A protein and the small-molecule ligand that binds it are described below.
Small molecule (SMILES): Nc1ncnc2c1ncn2[C@H]1C[C@H](O)[C@@H](CO[P](=O)(O)O[P](=O)(O)OP(=O)(O)O)O1

Sequence of chain 1.A:
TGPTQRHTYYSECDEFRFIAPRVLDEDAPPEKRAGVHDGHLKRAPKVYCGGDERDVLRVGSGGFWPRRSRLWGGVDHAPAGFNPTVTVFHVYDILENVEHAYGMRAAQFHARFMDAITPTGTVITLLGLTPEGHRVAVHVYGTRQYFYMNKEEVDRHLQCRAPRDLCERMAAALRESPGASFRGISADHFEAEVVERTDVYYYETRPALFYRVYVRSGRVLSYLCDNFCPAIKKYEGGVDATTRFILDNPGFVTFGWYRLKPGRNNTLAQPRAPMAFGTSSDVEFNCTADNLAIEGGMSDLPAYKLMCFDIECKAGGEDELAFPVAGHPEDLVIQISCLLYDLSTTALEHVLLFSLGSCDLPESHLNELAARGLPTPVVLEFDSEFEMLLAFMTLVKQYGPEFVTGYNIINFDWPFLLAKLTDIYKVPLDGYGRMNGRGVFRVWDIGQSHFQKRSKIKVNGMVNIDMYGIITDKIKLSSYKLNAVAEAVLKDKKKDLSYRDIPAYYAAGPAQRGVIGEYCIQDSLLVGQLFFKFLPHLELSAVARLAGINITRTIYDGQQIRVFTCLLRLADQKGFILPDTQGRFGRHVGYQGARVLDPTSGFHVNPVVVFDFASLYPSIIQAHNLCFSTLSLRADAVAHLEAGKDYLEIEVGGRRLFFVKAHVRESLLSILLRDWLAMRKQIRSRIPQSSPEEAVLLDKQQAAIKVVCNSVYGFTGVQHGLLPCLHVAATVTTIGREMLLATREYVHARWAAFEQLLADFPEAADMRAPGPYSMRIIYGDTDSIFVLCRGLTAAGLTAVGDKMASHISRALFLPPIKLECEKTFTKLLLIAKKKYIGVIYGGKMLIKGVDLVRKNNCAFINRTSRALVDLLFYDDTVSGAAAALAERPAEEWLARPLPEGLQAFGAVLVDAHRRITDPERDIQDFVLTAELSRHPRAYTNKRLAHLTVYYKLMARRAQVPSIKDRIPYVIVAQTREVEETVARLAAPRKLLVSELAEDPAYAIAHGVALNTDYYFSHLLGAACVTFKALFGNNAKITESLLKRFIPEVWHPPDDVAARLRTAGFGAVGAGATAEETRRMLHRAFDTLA

Binding-site contacts:
Ligand atom O3' contacts residue ASN815 of chain 1.A at 3.6 Å (h-bond).
Ligand atom C5 contacts residue ASN815 of chain 1.A at 3.3 Å.
Ligand atom O1B contacts residue PHE718 of chain 1.A at 2.9 Å (h-bond).
Ligand atom PG contacts residue MG1 of chain 1.E at 3.4 Å.
Ligand atom PA contacts residue MG1 of chain 1.E at 3.3 Å.
Ligand atom C4 contacts residue ASN815 of chain 1.A at 3.5 Å.
Ligand atom PB contacts residue SER720 of chain 1.A at 3.6 Å.
Ligand atom O3B contacts residue SER720 of chain 1.A at 3.4 Å (h-bond).
Ligand atom N9 contacts residue ASN815 of chain 1.A at 3.6 Å.
Ligand atom O2A contacts residue LYS811 of chain 1.A at 3.1 Å (salt-bridge).
Ligand atom O1A contacts residue MG1 of chain 1.E at 2.1 Å.
Ligand atom O2B contacts residue ASN815 of chain 1.A at 3.5 Å (h-bond).
Ligand atom O2B contacts residue SER720 of chain 1.A at 3.5 Å.
Ligand atom O3B contacts residue LYS811 of chain 1.A at 3.4 Å.
Ligand atom O3' contacts residue TYR722 of chain 1.A at 3.0 Å (h-bond).
Ligand atom O3B contacts residue ARG785 of chain 1.A at 3.6 Å (salt-bridge).
Ligand atom O2G contacts residue SER720 of chain 1.A at 3.5 Å (h-bond).
Ligand atom O1A contacts residue ASP888 of chain 1.A at 2.4 Å (salt-bridge).
Ligand atom C2' contacts residue TYR722 of chain 1.A at 3.2 Å (hydrophobic).
Ligand atom PA contacts residue ASP888 of chain 1.A at 3.6 Å.
Ligand atom O2B contacts residue LEU721 of chain 1.A at 3.7 Å.
Ligand atom C8 contacts residue ASN815 of chain 1.A at 3.5 Å.
Ligand atom O3G contacts residue LYS811 of chain 1.A at 2.7 Å (salt-bridge).
Ligand atom O1G contacts residue SER720 of chain 1.A at 3.7 Å.
Ligand atom O1G contacts residue ASP717 of chain 1.A at 3.0 Å (salt-bridge).
Ligand atom O1A contacts residue ASP717 of chain 1.A at 3.3 Å (salt-bridge).
Ligand atom O1B contacts residue MG1 of chain 1.E at 2.0 Å.
Ligand atom N7 contacts residue ASN815 of chain 1.A at 3.4 Å (h-bond).
Ligand atom PB contacts residue MG1 of chain 1.E at 3.2 Å.
Ligand atom C5' contacts residue ASP888 of chain 1.A at 3.3 Å.
Ligand atom O1G contacts residue PHE718 of chain 1.A at 3.0 Å (h-bond).
Ligand atom O1B contacts residue LEU721 of chain 1.A at 3.2 Å (h-bond).
Ligand atom C3' contacts residue ASN815 of chain 1.A at 3.6 Å.
Ligand atom O1B contacts residue SER720 of chain 1.A at 3.2 Å (h-bond).
Ligand atom O3A contacts residue LYS811 of chain 1.A at 3.0 Å.
Ligand atom O1G contacts residue MG1 of chain 1.E at 2.0 Å.
Ligand atom O3A contacts residue MG1 of chain 1.E at 3.5 Å.
Ligand atom O3G contacts residue ARG785 of chain 1.A at 3.3 Å (salt-bridge).
Ligand atom O2G contacts residue ARG785 of chain 1.A at 3.1 Å (salt-bridge).
Ligand atom O1B contacts residue ASP888 of chain 1.A at 3.1 Å (salt-bridge).